Sequence of chain 1.A:
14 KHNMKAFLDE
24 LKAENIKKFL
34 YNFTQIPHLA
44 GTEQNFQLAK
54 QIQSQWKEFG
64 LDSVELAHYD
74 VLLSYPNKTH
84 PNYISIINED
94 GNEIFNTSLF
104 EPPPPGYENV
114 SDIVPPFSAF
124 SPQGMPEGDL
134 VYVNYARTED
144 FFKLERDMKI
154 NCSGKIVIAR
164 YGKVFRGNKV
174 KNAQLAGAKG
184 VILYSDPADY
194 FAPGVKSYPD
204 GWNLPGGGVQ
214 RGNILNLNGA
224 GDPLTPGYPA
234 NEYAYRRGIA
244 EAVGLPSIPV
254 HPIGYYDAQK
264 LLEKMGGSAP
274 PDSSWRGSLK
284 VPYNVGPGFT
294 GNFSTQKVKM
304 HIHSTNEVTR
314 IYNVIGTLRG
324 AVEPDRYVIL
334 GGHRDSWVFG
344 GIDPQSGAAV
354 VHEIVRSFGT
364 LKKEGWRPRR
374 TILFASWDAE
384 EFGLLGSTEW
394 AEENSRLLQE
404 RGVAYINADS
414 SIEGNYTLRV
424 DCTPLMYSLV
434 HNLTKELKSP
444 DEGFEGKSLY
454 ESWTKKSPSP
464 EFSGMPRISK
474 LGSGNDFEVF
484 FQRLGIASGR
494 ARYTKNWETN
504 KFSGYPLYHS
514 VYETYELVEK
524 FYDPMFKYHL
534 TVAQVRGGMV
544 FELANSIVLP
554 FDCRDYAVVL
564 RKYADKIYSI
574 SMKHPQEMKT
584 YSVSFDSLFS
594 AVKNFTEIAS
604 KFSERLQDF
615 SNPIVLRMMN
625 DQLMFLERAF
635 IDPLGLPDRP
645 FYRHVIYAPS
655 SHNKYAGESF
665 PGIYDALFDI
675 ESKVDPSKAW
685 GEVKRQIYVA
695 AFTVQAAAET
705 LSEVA

Binding-site contacts:
Ligand atom C1 contacts residue SER593 of chain 2.A at 3.6 Å.
Ligand atom O3 contacts residue GLU235 of chain 1.A at 3.7 Å.
Ligand atom C6 contacts residue HIS71 of chain 1.A at 3.9 Å.
Ligand atom C4 contacts residue GLU235 of chain 1.A at 3.5 Å.
Ligand atom C1 contacts residue ARG313 of chain 1.A at 4.0 Å.
Ligand atom C3 contacts residue ARG313 of chain 1.A at 3.7 Å.
Ligand atom C2 contacts residue ASN597 of chain 2.A at 2.4 Å.
Ligand atom C1 contacts residue GLN699 of chain 2.A at 3.9 Å.
Ligand atom O2 contacts residue GLU235 of chain 1.A at 2.7 Å (salt-bridge).
Ligand atom O4 contacts residue GLU235 of chain 1.A at 2.5 Å (salt-bridge).
Ligand atom C2 contacts residue ARG313 of chain 1.A at 3.8 Å.
Ligand atom C2 contacts residue SER593 of chain 2.A at 3.7 Å.
Ligand atom O4 contacts residue ARG313 of chain 1.A at 3.8 Å.
Ligand atom N2 contacts residue SER593 of chain 2.A at 2.9 Å (h-bond).
Ligand atom C3 contacts residue ASN597 of chain 2.A at 3.7 Å.
Ligand atom C5 contacts residue GLU235 of chain 1.A at 3.7 Å.
Ligand atom C8 contacts residue TYR236 of chain 1.A at 3.7 Å (hydrophobic).
Ligand atom C4 contacts residue ARG313 of chain 1.A at 3.5 Å.
Ligand atom C3 contacts residue ARG313 of chain 1.A at 3.8 Å.
Ligand atom C7 contacts residue ASN597 of chain 2.A at 3.8 Å.
Ligand atom N2 contacts residue ASN597 of chain 2.A at 2.9 Å (h-bond).
Ligand atom C8 contacts residue SER590 of chain 2.A at 3.5 Å.
Ligand atom O5 contacts residue ASN597 of chain 2.A at 2.2 Å (h-bond).
Ligand atom C2 contacts residue GLU235 of chain 1.A at 3.3 Å.
Ligand atom C7 contacts residue SER593 of chain 2.A at 3.9 Å.
Ligand atom C1 contacts residue ASN597 of chain 2.A at 1.4 Å.
Ligand atom N2 contacts residue GLN699 of chain 2.A at 3.5 Å (h-bond).
Ligand atom C3 contacts residue GLU235 of chain 1.A at 3.9 Å.
Ligand atom C5 contacts residue ASN597 of chain 2.A at 3.6 Å.
Ligand atom O2 contacts residue ARG313 of chain 1.A at 3.4 Å (salt-bridge).
Ligand atom C7 contacts residue GLN699 of chain 2.A at 3.4 Å.
Ligand atom O5 contacts residue HIS71 of chain 1.A at 3.5 Å.
Ligand atom O2 contacts residue HIS71 of chain 1.A at 2.9 Å (h-bond).
Ligand atom C6 contacts residue GLU235 of chain 1.A at 4.1 Å.
Ligand atom O7 contacts residue GLN699 of chain 2.A at 3.3 Å (h-bond).
Ligand atom C2 contacts residue GLN699 of chain 2.A at 3.7 Å.
Ligand atom O6 contacts residue GLU235 of chain 1.A at 3.5 Å.
Ligand atom O3 contacts residue ARG313 of chain 1.A at 3.0 Å (salt-bridge).
Ligand atom C8 contacts residue ALA594 of chain 2.A at 3.8 Å (hydrophobic).
Ligand atom C8 contacts residue SER593 of chain 2.A at 3.9 Å.

Sequence of chain 2.A:
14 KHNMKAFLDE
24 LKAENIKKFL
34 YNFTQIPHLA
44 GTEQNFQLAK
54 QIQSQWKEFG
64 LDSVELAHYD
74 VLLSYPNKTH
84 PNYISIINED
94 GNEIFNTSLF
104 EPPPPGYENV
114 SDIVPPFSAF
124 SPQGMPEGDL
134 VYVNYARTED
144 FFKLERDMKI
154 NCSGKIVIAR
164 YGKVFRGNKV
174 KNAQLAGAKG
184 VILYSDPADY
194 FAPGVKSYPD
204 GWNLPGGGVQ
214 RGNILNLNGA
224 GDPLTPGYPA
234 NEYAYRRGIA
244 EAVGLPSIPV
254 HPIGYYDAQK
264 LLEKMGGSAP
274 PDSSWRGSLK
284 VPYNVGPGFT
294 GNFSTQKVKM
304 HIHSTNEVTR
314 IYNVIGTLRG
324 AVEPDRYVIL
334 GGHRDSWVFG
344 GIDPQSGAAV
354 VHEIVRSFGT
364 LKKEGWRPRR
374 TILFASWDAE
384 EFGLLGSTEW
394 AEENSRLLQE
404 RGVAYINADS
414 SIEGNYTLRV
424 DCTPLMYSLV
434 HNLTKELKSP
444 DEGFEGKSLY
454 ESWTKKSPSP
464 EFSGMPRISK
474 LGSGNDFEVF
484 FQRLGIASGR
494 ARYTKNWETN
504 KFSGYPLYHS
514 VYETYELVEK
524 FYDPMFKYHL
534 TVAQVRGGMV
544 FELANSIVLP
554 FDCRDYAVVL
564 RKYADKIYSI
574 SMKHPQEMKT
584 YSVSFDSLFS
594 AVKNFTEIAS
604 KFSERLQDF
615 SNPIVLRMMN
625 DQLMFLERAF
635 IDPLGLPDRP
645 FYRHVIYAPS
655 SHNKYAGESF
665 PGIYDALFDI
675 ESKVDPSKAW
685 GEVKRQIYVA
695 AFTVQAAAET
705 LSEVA

The small molecule below binds the protein below.
Small molecule (SMILES): CC(=O)N[C@H]1[C@H](O[C@H]2[C@H](O)[C@@H](NC(C)=O)CO[C@@H]2CO)O[C@H](CO)[C@@H](O[C@@H]2O[C@H](CO)[C@@H](O)[C@H](O[C@H]3O[C@H](CO)[C@@H](O)[C@H](O)[C@@H]3O)[C@@H]2O)[C@@H]1O